Binding-site contacts:
Ligand atom C4 contacts residue ASN333 of chain 1.F at 4.4 Å.
Ligand atom C7 contacts residue THR299 of chain 1.F at 4.5 Å.
Ligand atom O7 contacts residue ASN297 of chain 1.F at 3.8 Å.
Ligand atom C1 contacts residue HIS331 of chain 1.F at 4.2 Å.
Ligand atom C7 contacts residue HIS331 of chain 1.F at 4.0 Å.
Ligand atom C7 contacts residue ASN297 of chain 1.F at 4.1 Å.
Ligand atom N2 contacts residue HIS331 of chain 1.F at 3.1 Å (h-bond).
Ligand atom N2 contacts residue ASN333 of chain 1.F at 2.9 Å (h-bond).
Ligand atom C8 contacts residue THR299 of chain 1.F at 3.5 Å.
Ligand atom C8 contacts residue ASN297 of chain 1.F at 3.2 Å.
Ligand atom O3 contacts residue HIS331 of chain 1.F at 4.5 Å.
Ligand atom C8 contacts residue CYS298 of chain 1.F at 4.1 Å (hydrophobic).
Ligand atom C3 contacts residue HIS331 of chain 1.F at 4.0 Å.
Ligand atom O5 contacts residue ASN333 of chain 1.F at 2.5 Å (h-bond).
Ligand atom C2 contacts residue HIS331 of chain 1.F at 4.0 Å.
Ligand atom C8 contacts residue HIS331 of chain 1.F at 4.0 Å.
Ligand atom C8 contacts residue ASN333 of chain 1.F at 4.4 Å.
Ligand atom C1 contacts residue ASN333 of chain 1.F at 1.5 Å.
Ligand atom O7 contacts residue ASN333 of chain 1.F at 3.4 Å (h-bond).
Ligand atom C5 contacts residue ASN333 of chain 1.F at 3.8 Å.
Ligand atom C2 contacts residue ASN333 of chain 1.F at 2.5 Å.
Ligand atom C7 contacts residue ASN333 of chain 1.F at 3.3 Å.
Ligand atom C3 contacts residue ASN333 of chain 1.F at 3.9 Å.

The protein below binds the small molecule below.
Small molecule (SMILES): CC(=O)N[C@H]1[C@H](O[C@H]2[C@H](O)[C@@H](NC(C)=O)CO[C@@H]2CO)O[C@H](CO)[C@@H](O)[C@@H]1O

Sequence of chain 1.F:
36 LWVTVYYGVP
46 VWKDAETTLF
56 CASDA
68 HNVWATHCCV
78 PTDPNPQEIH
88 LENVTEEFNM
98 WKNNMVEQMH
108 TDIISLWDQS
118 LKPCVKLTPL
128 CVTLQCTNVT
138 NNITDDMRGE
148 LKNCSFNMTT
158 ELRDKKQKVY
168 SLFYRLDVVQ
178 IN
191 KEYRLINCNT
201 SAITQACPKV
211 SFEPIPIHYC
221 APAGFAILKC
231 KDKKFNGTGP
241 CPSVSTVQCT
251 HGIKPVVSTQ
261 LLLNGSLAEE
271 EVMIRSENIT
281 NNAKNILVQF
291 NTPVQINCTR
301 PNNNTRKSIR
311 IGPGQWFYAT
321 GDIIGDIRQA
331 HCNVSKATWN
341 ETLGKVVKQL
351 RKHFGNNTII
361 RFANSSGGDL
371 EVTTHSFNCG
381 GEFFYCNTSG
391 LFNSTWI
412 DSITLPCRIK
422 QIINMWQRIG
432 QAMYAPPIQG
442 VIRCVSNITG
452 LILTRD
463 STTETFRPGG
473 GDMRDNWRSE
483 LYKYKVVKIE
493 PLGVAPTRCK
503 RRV